The small molecule below binds the protein below.
Small molecule (SMILES): O=CCP(=O)(O)O

Binding-site contacts:
Ligand atom O2 contacts residue ARG293 of chain 2.E at 3.6 Å.
Ligand atom O3P contacts residue ARG293 of chain 2.E at 3.5 Å (salt-bridge).
Ligand atom C1 contacts residue HIS162 of chain 2.E at 4.4 Å.
Ligand atom O2P contacts residue CYS294 of chain 2.E at 3.3 Å (h-bond).
Ligand atom C2 contacts residue CYS294 of chain 2.E at 1.8 Å (hydrophobic).
Ligand atom O2 contacts residue CYS294 of chain 2.E at 2.7 Å (h-bond).
Ligand atom O2 contacts residue HIS162 of chain 2.E at 4.0 Å.
Ligand atom O1P contacts residue HIS162 of chain 2.E at 2.9 Å (h-bond).
Ligand atom P contacts residue HIS162 of chain 2.E at 3.9 Å.
Ligand atom P contacts residue ARG111 of chain 2.E at 4.1 Å.
Ligand atom C2 contacts residue MET166 of chain 2.E at 3.6 Å (hydrophobic).
Ligand atom O2 contacts residue MET166 of chain 2.E at 3.8 Å.
Ligand atom P contacts residue CYS294 of chain 2.E at 3.3 Å.
Ligand atom O1P contacts residue ARG293 of chain 2.E at 2.9 Å (salt-bridge).
Ligand atom O1P contacts residue THR295 of chain 2.E at 3.8 Å.
Ligand atom O3P contacts residue HIS162 of chain 2.E at 3.9 Å.
Ligand atom O1P contacts residue CYS294 of chain 2.E at 3.8 Å.
Ligand atom O3P contacts residue ARG111 of chain 2.E at 2.9 Å (salt-bridge).
Ligand atom C1 contacts residue MET166 of chain 2.E at 3.1 Å (hydrophobic).
Ligand atom P contacts residue THR295 of chain 2.E at 3.9 Å.
Ligand atom C1 contacts residue CYS294 of chain 2.E at 2.7 Å (hydrophobic).
Ligand atom O2P contacts residue ARG450 of chain 2.E at 4.2 Å.
Ligand atom O2P contacts residue ARG293 of chain 2.E at 3.3 Å (salt-bridge).
Ligand atom O2 contacts residue THR295 of chain 2.E at 4.5 Å.
Ligand atom P contacts residue ARG293 of chain 2.E at 3.8 Å.
Ligand atom O2P contacts residue THR295 of chain 2.E at 2.8 Å (h-bond).
Ligand atom P contacts residue MET166 of chain 2.E at 4.5 Å.
Ligand atom O3P contacts residue ARG450 of chain 2.E at 4.1 Å.
Ligand atom O2P contacts residue PHE456 of chain 2.E at 3.8 Å.
Ligand atom C2 contacts residue ASN161 of chain 2.E at 4.0 Å.
Ligand atom C1 contacts residue PHE456 of chain 2.E at 4.1 Å (hydrophobic).
Ligand atom O1P contacts residue ARG111 of chain 2.E at 4.0 Å.
Ligand atom O2 contacts residue ASN161 of chain 2.E at 3.1 Å (h-bond).
Ligand atom P contacts residue PHE456 of chain 2.E at 4.5 Å.

Sequence of chain 2.E:
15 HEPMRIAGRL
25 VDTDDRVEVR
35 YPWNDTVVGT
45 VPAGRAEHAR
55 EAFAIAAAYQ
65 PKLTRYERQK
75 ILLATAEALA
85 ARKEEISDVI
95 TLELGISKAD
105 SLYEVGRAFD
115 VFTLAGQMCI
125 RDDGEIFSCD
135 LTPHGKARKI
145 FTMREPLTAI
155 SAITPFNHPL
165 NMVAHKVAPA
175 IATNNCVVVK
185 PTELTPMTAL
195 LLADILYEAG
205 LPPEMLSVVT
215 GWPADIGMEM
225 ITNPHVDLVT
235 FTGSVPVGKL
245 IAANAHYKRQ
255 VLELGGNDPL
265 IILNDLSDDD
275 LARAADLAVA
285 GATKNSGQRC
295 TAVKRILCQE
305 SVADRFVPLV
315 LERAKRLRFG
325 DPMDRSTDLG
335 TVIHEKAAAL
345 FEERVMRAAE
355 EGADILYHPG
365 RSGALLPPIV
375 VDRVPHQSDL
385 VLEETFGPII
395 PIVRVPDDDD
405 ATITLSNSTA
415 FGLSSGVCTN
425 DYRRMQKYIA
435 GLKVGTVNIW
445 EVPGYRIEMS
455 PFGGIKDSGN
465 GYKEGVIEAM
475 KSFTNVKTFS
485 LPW